This small molecule binds to this protein.
Small molecule (SMILES): CC(C)C[C@H](NC(=O)[C@@H](NC(=O)[C@H](CC(N)=O)NC(=O)[C@@H](N)CO)[C@@H](C)OP(=O)(O)O)C(=O)N[C@@H](C)C=O

Binding-site contacts:
Ligand atom CA contacts residue LEU227 of chain 1.A at 4.0 Å (hydrophobic).
Ligand atom O3P contacts residue ARG61 of chain 1.A at 2.9 Å (salt-bridge).
Ligand atom C contacts residue LYS54 of chain 1.A at 4.0 Å.
Ligand atom O contacts residue LYS54 of chain 1.A at 2.5 Å (salt-bridge).
Ligand atom OG contacts residue TRP235 of chain 1.A at 2.8 Å (h-bond).
Ligand atom CA contacts residue GLU187 of chain 1.A at 3.9 Å.
Ligand atom O contacts residue ASN231 of chain 1.A at 3.0 Å (h-bond).
Ligand atom CD2 contacts residue LEU223 of chain 1.A at 3.8 Å (hydrophobic).
Ligand atom O2P contacts residue ARG134 of chain 1.A at 2.9 Å (salt-bridge).
Ligand atom CB contacts residue ASN180 of chain 1.A at 3.6 Å.
Ligand atom O1P contacts residue TYR135 of chain 1.A at 4.0 Å.
Ligand atom O2P contacts residue TYR135 of chain 1.A at 2.9 Å (h-bond).
Ligand atom O contacts residue VAL183 of chain 1.A at 3.7 Å.
Ligand atom N contacts residue LEU234 of chain 1.A at 3.2 Å.
Ligand atom CD2 contacts residue LEU227 of chain 1.A at 3.2 Å (hydrophobic).
Ligand atom CG2 contacts residue ARG134 of chain 1.A at 4.0 Å.
Ligand atom CD2 contacts residue HY51 of chain 1.C at 3.9 Å.
Ligand atom O2P contacts residue ASN180 of chain 1.A at 3.8 Å.
Ligand atom CG contacts residue LEU227 of chain 1.A at 3.7 Å (hydrophobic).
Ligand atom O1P contacts residue ARG61 of chain 1.A at 2.8 Å (salt-bridge).
Ligand atom P contacts residue ARG61 of chain 1.A at 3.8 Å.
Ligand atom O contacts residue GLU187 of chain 1.A at 3.3 Å (salt-bridge).
Ligand atom O3P contacts residue ARG134 of chain 1.A at 2.9 Å (salt-bridge).
Ligand atom CA contacts residue LEU234 of chain 1.A at 3.7 Å (hydrophobic).
Ligand atom CG2 contacts residue VAL183 of chain 1.A at 3.8 Å (hydrophobic).
Ligand atom CA contacts residue ASN231 of chain 1.A at 3.9 Å.
Ligand atom O contacts residue LEU179 of chain 1.A at 3.7 Å.
Ligand atom CA contacts residue ASN231 of chain 1.A at 3.6 Å.
Ligand atom CB contacts residue TRP235 of chain 1.A at 3.6 Å (hydrophobic).
Ligand atom CB contacts residue GLU187 of chain 1.A at 3.2 Å.
Ligand atom N contacts residue GLU187 of chain 1.A at 3.9 Å.
Ligand atom OG contacts residue GLU187 of chain 1.A at 3.6 Å.
Ligand atom C contacts residue ASN231 of chain 1.A at 3.7 Å.
Ligand atom P contacts residue ARG134 of chain 1.A at 3.9 Å.
Ligand atom OG contacts residue TYR186 of chain 1.A at 3.7 Å.
Ligand atom CG2 contacts residue ASN180 of chain 1.A at 3.6 Å.
Ligand atom C contacts residue LYS54 of chain 1.A at 3.5 Å.
Ligand atom C contacts residue GLU187 of chain 1.A at 3.9 Å.
Ligand atom CB contacts residue LYS54 of chain 1.A at 4.0 Å.
Ligand atom N contacts residue ASN231 of chain 1.A at 2.9 Å (h-bond).

Sequence of chain 1.A:
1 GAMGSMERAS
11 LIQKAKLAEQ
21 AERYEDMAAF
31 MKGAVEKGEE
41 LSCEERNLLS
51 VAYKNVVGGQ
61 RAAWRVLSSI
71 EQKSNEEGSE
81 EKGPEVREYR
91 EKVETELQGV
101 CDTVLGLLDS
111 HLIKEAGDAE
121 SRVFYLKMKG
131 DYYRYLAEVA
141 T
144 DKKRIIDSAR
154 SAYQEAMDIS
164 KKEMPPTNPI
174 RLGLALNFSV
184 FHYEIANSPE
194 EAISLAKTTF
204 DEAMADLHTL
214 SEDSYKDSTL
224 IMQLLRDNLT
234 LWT